Binding-site contacts:
Ligand atom C3 contacts residue ASN64 of chain 1.A at 3.1 Å.
Ligand atom O3 contacts residue ASN18 of chain 1.B at 2.8 Å (h-bond).
Ligand atom C10 contacts residue THR147 of chain 1.B at 3.6 Å.
Ligand atom C1 contacts residue GLN66 of chain 1.A at 2.9 Å.
Ligand atom C14 contacts residue PRO102 of chain 1.B at 3.4 Å (hydrophobic).
Ligand atom C13 contacts residue GLY149 of chain 1.B at 3.8 Å.
Ligand atom N1 contacts residue GLN66 of chain 1.A at 3.6 Å.
Ligand atom C15 contacts residue GLY149 of chain 1.B at 3.6 Å.
Ligand atom N2 contacts residue THR147 of chain 1.B at 3.7 Å.
Ligand atom C6 contacts residue ASN64 of chain 1.A at 3.2 Å.
Ligand atom C13 contacts residue THR148 of chain 1.B at 3.5 Å.
Ligand atom C13 contacts residue THR147 of chain 1.B at 3.9 Å.
Ligand atom C7 contacts residue ARG200 of chain 1.B at 3.5 Å.
Ligand atom C12 contacts residue ILE192 of chain 1.B at 3.6 Å (hydrophobic).
Ligand atom C19 contacts residue GLN104 of chain 1.B at 3.8 Å.
Ligand atom O2 contacts residue PRO68 of chain 1.A at 3.7 Å.
Ligand atom C4 contacts residue GLN66 of chain 1.A at 3.1 Å.
Ligand atom C5 contacts residue ILE192 of chain 1.B at 3.8 Å (hydrophobic).
Ligand atom C14 contacts residue GLN104 of chain 1.B at 3.6 Å.
Ligand atom O2 contacts residue GLY149 of chain 1.B at 3.8 Å.
Ligand atom O4 contacts residue PHE178 of chain 1.A at 3.4 Å.
Ligand atom O1 contacts residue LEU103 of chain 1.B at 2.9 Å (h-bond).
Ligand atom N2 contacts residue LEU103 of chain 1.B at 3.4 Å (h-bond).
Ligand atom C16 contacts residue GLY149 of chain 1.B at 3.9 Å.
Ligand atom C15 contacts residue LEU103 of chain 1.B at 3.8 Å (hydrophobic).
Ligand atom O5 contacts residue TYR155 of chain 1.B at 2.9 Å (h-bond).
Ligand atom C2 contacts residue GLN66 of chain 1.A at 3.5 Å.
Ligand atom C16 contacts residue LEU103 of chain 1.B at 3.3 Å (hydrophobic).
Ligand atom C6 contacts residue GLN66 of chain 1.A at 3.3 Å.
Ligand atom C1 contacts residue SER16 of chain 1.B at 3.4 Å.
Ligand atom O1 contacts residue GLY149 of chain 1.B at 3.5 Å (h-bond).
Ligand atom C17 contacts residue LEU103 of chain 1.B at 3.5 Å (hydrophobic).
Ligand atom C1 contacts residue PHE17 of chain 1.B at 3.8 Å (hydrophobic).
Ligand atom C3 contacts residue SER16 of chain 1.B at 3.4 Å.
Ligand atom C8 contacts residue GLN66 of chain 1.A at 3.9 Å.
Ligand atom O3 contacts residue THR147 of chain 1.B at 3.8 Å.
Ligand atom O5 contacts residue LEU103 of chain 1.B at 3.7 Å.
Ligand atom N2 contacts residue GLY149 of chain 1.B at 3.6 Å.
Ligand atom C5 contacts residue GLN66 of chain 1.A at 3.4 Å.
Ligand atom C3 contacts residue GLN66 of chain 1.A at 2.9 Å.

Sequence of chain 1.A:
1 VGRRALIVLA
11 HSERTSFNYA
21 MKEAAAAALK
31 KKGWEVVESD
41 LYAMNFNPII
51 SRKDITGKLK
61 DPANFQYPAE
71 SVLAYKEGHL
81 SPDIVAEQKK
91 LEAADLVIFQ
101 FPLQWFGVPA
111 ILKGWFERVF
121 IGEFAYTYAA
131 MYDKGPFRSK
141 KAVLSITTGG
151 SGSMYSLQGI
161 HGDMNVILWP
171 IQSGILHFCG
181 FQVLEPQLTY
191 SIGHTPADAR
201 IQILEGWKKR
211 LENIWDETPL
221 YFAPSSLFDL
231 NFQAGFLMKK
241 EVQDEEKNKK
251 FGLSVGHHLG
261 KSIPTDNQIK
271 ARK

Sequence of chain 1.B:
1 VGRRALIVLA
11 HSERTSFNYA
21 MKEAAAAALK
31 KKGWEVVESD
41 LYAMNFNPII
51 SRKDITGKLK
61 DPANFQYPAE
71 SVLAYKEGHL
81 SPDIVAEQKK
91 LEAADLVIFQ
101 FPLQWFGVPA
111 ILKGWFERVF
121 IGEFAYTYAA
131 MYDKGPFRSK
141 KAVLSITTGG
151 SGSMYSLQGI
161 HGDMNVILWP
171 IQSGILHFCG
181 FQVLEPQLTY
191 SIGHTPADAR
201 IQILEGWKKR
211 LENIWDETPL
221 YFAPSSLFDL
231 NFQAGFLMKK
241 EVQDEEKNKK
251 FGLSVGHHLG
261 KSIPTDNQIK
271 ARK

This protein binds this small molecule.
Small molecule (SMILES): Cc1cccc(C(=O)Nc2ccc(NC(=O)c3ccc([N+](=O)[O-])o3)cc2)c1